A small-molecule ligand and the protein it binds are described below.
Small molecule (SMILES): COc1ccc(OCc2ccc(COc3c(Cl)cccc3Cl)cc2)c(Cl)c1

Binding-site contacts:
Ligand atom C11 contacts residue ILE87 of chain 17.B at 3.8 Å (hydrophobic).
Ligand atom C16 contacts residue ALA24 of chain 16.E at 3.8 Å (hydrophobic).
Ligand atom C20 contacts residue LEU217 of chain 17.B at 3.8 Å (hydrophobic).
Ligand atom CL2 contacts residue ILE25 of chain 16.E at 3.4 Å.
Ligand atom C17 contacts residue TYR136 of chain 17.B at 3.7 Å (hydrophobic).
Ligand atom C1 contacts residue TYR182 of chain 17.B at 3.8 Å (hydrophobic).
Ligand atom C8 contacts residue MET109 of chain 17.B at 3.4 Å (hydrophobic).
Ligand atom C3 contacts residue MET109 of chain 17.B at 3.7 Å (hydrophobic).
Ligand atom C17 contacts residue ALA24 of chain 16.E at 3.7 Å (hydrophobic).
Ligand atom C12 contacts residue ILE87 of chain 17.B at 3.8 Å (hydrophobic).
Ligand atom C9 contacts residue PHE214 of chain 17.B at 3.7 Å (hydrophobic).
Ligand atom O3 contacts residue TYR89 of chain 17.B at 3.6 Å.
Ligand atom C4 contacts residue MET109 of chain 17.B at 3.8 Å (hydrophobic).
Ligand atom C12 contacts residue PHE111 of chain 17.B at 3.8 Å (hydrophobic).
Ligand atom C13 contacts residue ILE87 of chain 17.B at 3.7 Å (hydrophobic).
Ligand atom CL3 contacts residue LEU217 of chain 17.B at 3.8 Å.
Ligand atom C21 contacts residue TYR182 of chain 17.B at 3.8 Å (hydrophobic).
Ligand atom C2 contacts residue PHE214 of chain 17.B at 3.6 Å (hydrophobic).
Ligand atom O1 contacts residue ILE87 of chain 17.B at 3.7 Å.
Ligand atom C21 contacts residue SER105 of chain 17.B at 3.8 Å.
Ligand atom C10 contacts residue TYR136 of chain 17.B at 3.5 Å (hydrophobic).
Ligand atom C9 contacts residue VAL176 of chain 17.B at 3.6 Å (hydrophobic).
Ligand atom O2 contacts residue VAL173 of chain 17.B at 3.4 Å.
Ligand atom C20 contacts residue ILE171 of chain 17.B at 3.8 Å (hydrophobic).
Ligand atom C6 contacts residue TYR89 of chain 17.B at 3.7 Å (hydrophobic).
Ligand atom O1 contacts residue MET109 of chain 17.B at 3.7 Å.
Ligand atom C21 contacts residue HIS184 of chain 17.B at 3.6 Å.
Ligand atom O3 contacts residue PHE107 of chain 17.B at 3.6 Å.
Ligand atom C13 contacts residue MET109 of chain 17.B at 3.4 Å (hydrophobic).
Ligand atom C5 contacts residue TYR89 of chain 17.B at 3.5 Å (hydrophobic).
Ligand atom C7 contacts residue MET109 of chain 17.B at 3.3 Å (hydrophobic).
Ligand atom C19 contacts residue LEU217 of chain 17.B at 3.8 Å (hydrophobic).
Ligand atom C14 contacts residue TYR136 of chain 17.B at 3.5 Å (hydrophobic).
Ligand atom O1 contacts residue PHE214 of chain 17.B at 3.8 Å.
Ligand atom C13 contacts residue PHE111 of chain 17.B at 3.7 Å (hydrophobic).
Ligand atom CL3 contacts residue PHE111 of chain 17.B at 3.8 Å.
Ligand atom CL2 contacts residue ALA24 of chain 16.E at 3.5 Å.
Ligand atom CL2 contacts residue TYR136 of chain 17.B at 3.6 Å.
Ligand atom C16 contacts residue TYR136 of chain 17.B at 3.8 Å (hydrophobic).
Ligand atom C7 contacts residue PHE214 of chain 17.B at 3.5 Å (hydrophobic).

Sequence of chain 17.B:
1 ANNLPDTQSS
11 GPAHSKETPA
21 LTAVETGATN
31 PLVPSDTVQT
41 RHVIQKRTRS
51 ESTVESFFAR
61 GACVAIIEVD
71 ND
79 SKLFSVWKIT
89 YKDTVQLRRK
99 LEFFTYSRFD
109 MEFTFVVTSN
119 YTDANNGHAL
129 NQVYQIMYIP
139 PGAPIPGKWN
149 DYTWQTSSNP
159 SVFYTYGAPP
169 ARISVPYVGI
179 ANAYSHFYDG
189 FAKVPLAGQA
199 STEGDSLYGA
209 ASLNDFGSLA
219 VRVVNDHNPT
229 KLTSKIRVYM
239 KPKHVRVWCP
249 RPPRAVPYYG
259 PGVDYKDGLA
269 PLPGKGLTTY

Sequence of chain 16.E:
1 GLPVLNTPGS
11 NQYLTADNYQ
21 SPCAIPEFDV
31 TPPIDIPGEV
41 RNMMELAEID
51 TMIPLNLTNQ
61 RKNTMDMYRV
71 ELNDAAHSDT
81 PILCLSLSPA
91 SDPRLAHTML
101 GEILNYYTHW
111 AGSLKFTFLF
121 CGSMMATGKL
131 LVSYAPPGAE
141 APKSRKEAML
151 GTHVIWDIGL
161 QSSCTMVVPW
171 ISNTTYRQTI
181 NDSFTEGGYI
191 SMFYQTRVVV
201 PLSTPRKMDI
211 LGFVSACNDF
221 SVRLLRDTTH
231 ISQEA